This small molecule binds to this protein.
Small molecule (SMILES): NC(=O)[C@@H]1CCCN1C(=O)[C@H](CC1=NC=NC1)NC(=O)[C@@H]1CCC(=O)N1

Binding-site contacts:
Ligand atom N contacts residue VAL286 of chain 1.A at 3.6 Å.
Ligand atom ND1 contacts residue TYR106 of chain 1.A at 2.9 Å (h-bond).
Ligand atom C contacts residue TYR181 of chain 1.A at 3.5 Å (hydrophobic).
Ligand atom CD contacts residue TYR282 of chain 1.A at 3.1 Å (hydrophobic).
Ligand atom O contacts residue VAL286 of chain 1.A at 3.9 Å.
Ligand atom CD contacts residue TYR106 of chain 1.A at 3.8 Å (hydrophobic).
Ligand atom C contacts residue ARG306 of chain 1.A at 3.8 Å.
Ligand atom N contacts residue TYR282 of chain 1.A at 3.5 Å (h-bond).
Ligand atom O contacts residue ARG306 of chain 1.A at 2.8 Å (salt-bridge).
Ligand atom CB contacts residue GLN105 of chain 1.A at 3.9 Å.
Ligand atom O contacts residue TYR192 of chain 1.A at 3.8 Å.
Ligand atom CE1 contacts residue LEU164 of chain 1.A at 3.1 Å (hydrophobic).
Ligand atom N contacts residue TYR310 of chain 1.A at 3.7 Å.
Ligand atom CD contacts residue ARG185 of chain 1.A at 3.7 Å.
Ligand atom CA contacts residue TYR282 of chain 1.A at 4.0 Å (hydrophobic).
Ligand atom CD contacts residue ASN289 of chain 1.A at 3.8 Å.
Ligand atom C contacts residue TYR282 of chain 1.A at 3.8 Å (hydrophobic).
Ligand atom N contacts residue ALA78 of chain 1.A at 2.8 Å.
Ligand atom CG contacts residue TYR106 of chain 1.A at 3.9 Å (hydrophobic).
Ligand atom CG contacts residue TYR282 of chain 1.A at 3.3 Å (hydrophobic).
Ligand atom NE2 contacts residue LEU164 of chain 1.A at 3.2 Å.
Ligand atom CE1 contacts residue THR102 of chain 1.A at 3.6 Å.
Ligand atom OE contacts residue ARG185 of chain 1.A at 3.5 Å (salt-bridge).
Ligand atom O contacts residue TYR106 of chain 1.A at 3.2 Å (h-bond).
Ligand atom CG contacts residue ILE109 of chain 1.A at 3.9 Å (hydrophobic).
Ligand atom OE contacts residue ASN289 of chain 1.A at 2.6 Å (h-bond).
Ligand atom CG contacts residue LEU302 of chain 1.A at 3.8 Å (hydrophobic).
Ligand atom CE1 contacts residue TYR106 of chain 1.A at 3.4 Å (hydrophobic).
Ligand atom CD2 contacts residue CYS179 of chain 1.A at 3.8 Å (hydrophobic).
Ligand atom CA contacts residue TYR181 of chain 1.A at 3.0 Å (hydrophobic).
Ligand atom N contacts residue TYR181 of chain 1.A at 3.4 Å (h-bond).
Ligand atom C contacts residue TYR282 of chain 1.A at 3.9 Å (hydrophobic).
Ligand atom O contacts residue TYR282 of chain 1.A at 2.9 Å (h-bond).
Ligand atom CA contacts residue TYR106 of chain 1.A at 3.9 Å (hydrophobic).
Ligand atom O contacts residue ARG306 of chain 1.A at 2.7 Å (salt-bridge).
Ligand atom ND1 contacts residue THR102 of chain 1.A at 3.4 Å (h-bond).
Ligand atom O contacts residue TYR181 of chain 1.A at 3.7 Å.
Ligand atom CD contacts residue GLN105 of chain 1.A at 3.7 Å.
Ligand atom N contacts residue ARG185 of chain 1.A at 3.9 Å.
Ligand atom NE2 contacts residue GLY180 of chain 1.A at 3.6 Å.

Sequence of chain 1.A:
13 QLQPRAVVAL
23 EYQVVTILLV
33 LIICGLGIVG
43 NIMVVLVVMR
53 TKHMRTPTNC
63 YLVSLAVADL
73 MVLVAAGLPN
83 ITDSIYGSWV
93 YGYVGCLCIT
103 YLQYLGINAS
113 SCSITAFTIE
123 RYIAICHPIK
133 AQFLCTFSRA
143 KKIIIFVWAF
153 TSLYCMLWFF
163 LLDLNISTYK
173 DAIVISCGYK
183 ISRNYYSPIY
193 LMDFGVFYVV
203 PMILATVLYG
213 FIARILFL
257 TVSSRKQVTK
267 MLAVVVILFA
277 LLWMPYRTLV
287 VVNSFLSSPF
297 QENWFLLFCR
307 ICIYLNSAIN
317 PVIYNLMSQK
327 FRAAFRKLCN